Binding-site contacts:
Ligand atom C2 contacts residue ASN56 of chain 1.A at 2.4 Å.
Ligand atom C6 contacts residue ASN44 of chain 1.A at 4.4 Å.
Ligand atom O6 contacts residue THR58 of chain 1.A at 4.5 Å.
Ligand atom C3 contacts residue ASN56 of chain 1.A at 3.7 Å.
Ligand atom O6 contacts residue ALA46 of chain 1.A at 4.5 Å.
Ligand atom O5 contacts residue ASN56 of chain 1.A at 2.3 Å (h-bond).
Ligand atom C1 contacts residue THR58 of chain 1.A at 4.1 Å.
Ligand atom C5 contacts residue GLN42 of chain 1.A at 4.0 Å.
Ligand atom O5 contacts residue GLN42 of chain 1.A at 3.1 Å (h-bond).
Ligand atom C5 contacts residue ASN56 of chain 1.A at 3.5 Å.
Ligand atom C7 contacts residue ASN56 of chain 1.A at 3.7 Å.
Ligand atom O6 contacts residue GLN42 of chain 1.A at 2.9 Å (h-bond).
Ligand atom O5 contacts residue THR58 of chain 1.A at 3.9 Å.
Ligand atom N2 contacts residue ASN56 of chain 1.A at 2.9 Å (h-bond).
Ligand atom O6 contacts residue ASN44 of chain 1.A at 3.2 Å (h-bond).
Ligand atom C5 contacts residue THR58 of chain 1.A at 3.5 Å.
Ligand atom C6 contacts residue THR58 of chain 1.A at 3.5 Å.
Ligand atom C1 contacts residue ASN56 of chain 1.A at 1.4 Å.
Ligand atom C1 contacts residue GLN42 of chain 1.A at 4.0 Å.
Ligand atom O7 contacts residue ASN56 of chain 1.A at 4.0 Å.
Ligand atom C4 contacts residue ASN56 of chain 1.A at 4.2 Å.
Ligand atom C6 contacts residue GLN42 of chain 1.A at 3.5 Å.

Sequence of chain 1.A:
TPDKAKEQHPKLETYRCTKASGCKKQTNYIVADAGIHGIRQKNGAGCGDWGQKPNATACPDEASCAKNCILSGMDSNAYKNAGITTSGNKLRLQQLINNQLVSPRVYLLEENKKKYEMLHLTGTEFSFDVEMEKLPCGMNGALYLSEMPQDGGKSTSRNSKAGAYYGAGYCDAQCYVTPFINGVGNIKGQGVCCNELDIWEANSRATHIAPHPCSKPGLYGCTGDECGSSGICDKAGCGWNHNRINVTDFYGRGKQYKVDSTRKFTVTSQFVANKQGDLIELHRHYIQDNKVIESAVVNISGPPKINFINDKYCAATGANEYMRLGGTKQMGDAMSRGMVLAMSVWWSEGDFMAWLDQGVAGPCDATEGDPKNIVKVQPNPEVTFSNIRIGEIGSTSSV

The protein below binds the small molecule below.
Small molecule (SMILES): CC(=O)N[C@@H]1[C@@H](O)[C@H](O)[C@@H](CO)O[C@H]1O